Sequence of chain 1.A:
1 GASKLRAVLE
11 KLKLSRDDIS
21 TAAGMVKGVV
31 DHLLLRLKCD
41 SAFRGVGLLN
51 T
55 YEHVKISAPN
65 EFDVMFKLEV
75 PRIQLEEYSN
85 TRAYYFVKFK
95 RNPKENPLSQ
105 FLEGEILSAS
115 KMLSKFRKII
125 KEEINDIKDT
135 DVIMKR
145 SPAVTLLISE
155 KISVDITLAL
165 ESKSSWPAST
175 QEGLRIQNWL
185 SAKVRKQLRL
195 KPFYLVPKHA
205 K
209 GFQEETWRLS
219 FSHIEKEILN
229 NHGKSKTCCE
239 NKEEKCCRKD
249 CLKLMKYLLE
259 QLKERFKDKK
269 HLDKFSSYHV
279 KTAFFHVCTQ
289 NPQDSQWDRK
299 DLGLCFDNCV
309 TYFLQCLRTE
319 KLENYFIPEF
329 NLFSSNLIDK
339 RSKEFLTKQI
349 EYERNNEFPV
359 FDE

This small molecule binds to this protein.
Small molecule (SMILES): Cc1ccc(-c2cc(C(=O)O)c3nc(CN4CCOCC4)[nH]c3c2)c(Cl)c1

Binding-site contacts:
Ligand atom C24 contacts residue TYR276 of chain 1.A at 3.6 Å (hydrophobic).
Ligand atom O26 contacts residue PHE219 of chain 1.A at 3.6 Å (h-bond).
Ligand atom C22 contacts residue PHE324 of chain 1.A at 3.5 Å (hydrophobic).
Ligand atom C18 contacts residue PHE283 of chain 1.A at 3.4 Å (hydrophobic).
Ligand atom C10 contacts residue TYR276 of chain 1.A at 3.5 Å (hydrophobic).
Ligand atom N9 contacts residue TYR276 of chain 1.A at 3.9 Å.
Ligand atom C13 contacts residue GLU223 of chain 1.A at 3.8 Å.
Ligand atom O27 contacts residue PHE219 of chain 1.A at 3.0 Å (h-bond).
Ligand atom C25 contacts residue PHE219 of chain 1.A at 3.3 Å (hydrophobic).
Ligand atom C25 contacts residue SER220 of chain 1.A at 3.7 Å.
Ligand atom C15 contacts residue PHE324 of chain 1.A at 3.9 Å (hydrophobic).
Ligand atom C25 contacts residue ARG216 of chain 1.A at 3.4 Å.
Ligand atom C10 contacts residue SER220 of chain 1.A at 3.9 Å.
Ligand atom C24 contacts residue SER220 of chain 1.A at 3.6 Å.
Ligand atom C8 contacts residue TYR276 of chain 1.A at 3.9 Å (hydrophobic).
Ligand atom C23 contacts residue TYR276 of chain 1.A at 3.9 Å (hydrophobic).
Ligand atom C13 contacts residue TYR276 of chain 1.A at 3.9 Å (hydrophobic).
Ligand atom O27 contacts residue ARG216 of chain 1.A at 3.4 Å (salt-bridge).
Ligand atom O27 contacts residue LEU217 of chain 1.A at 3.9 Å.
Ligand atom C19 contacts residue PHE324 of chain 1.A at 3.9 Å (hydrophobic).
Ligand atom O26 contacts residue SER218 of chain 1.A at 2.8 Å (h-bond).
Ligand atom C23 contacts residue SER220 of chain 1.A at 3.7 Å.
Ligand atom C22 contacts residue PHE219 of chain 1.A at 3.3 Å (hydrophobic).
Ligand atom C11 contacts residue TYR276 of chain 1.A at 3.5 Å (hydrophobic).
Ligand atom O27 contacts residue SER218 of chain 1.A at 3.8 Å.
Ligand atom C21 contacts residue PHE324 of chain 1.A at 3.5 Å (hydrophobic).
Ligand atom CL17 contacts residue LYS279 of chain 1.A at 3.9 Å.
Ligand atom CL17 contacts residue THR280 of chain 1.A at 3.4 Å.
Ligand atom C20 contacts residue ILE226 of chain 1.A at 3.6 Å (hydrophobic).
Ligand atom O26 contacts residue ARG216 of chain 1.A at 3.0 Å (salt-bridge).
Ligand atom C3 contacts residue TYR276 of chain 1.A at 4.0 Å (hydrophobic).
Ligand atom C23 contacts residue PHE219 of chain 1.A at 3.7 Å (hydrophobic).
Ligand atom C20 contacts residue PHE283 of chain 1.A at 3.8 Å (hydrophobic).
Ligand atom C22 contacts residue GLU223 of chain 1.A at 3.6 Å.
Ligand atom C21 contacts residue ILE222 of chain 1.A at 3.9 Å (hydrophobic).
Ligand atom N12 contacts residue TYR276 of chain 1.A at 3.6 Å.
Ligand atom C20 contacts residue TYR323 of chain 1.A at 4.0 Å (hydrophobic).
Ligand atom C24 contacts residue PHE219 of chain 1.A at 4.0 Å (hydrophobic).
Ligand atom C25 contacts residue SER218 of chain 1.A at 3.7 Å.
Ligand atom C21 contacts residue GLU223 of chain 1.A at 3.4 Å.